A small-molecule ligand and the protein it binds are described below.
Small molecule (SMILES): CC(=O)N[C@H]1[C@H](O[C@H]2[C@H](O)[C@@H](NC(C)=O)CO[C@@H]2CO)O[C@H](CO)[C@@H](O)[C@@H]1O

Sequence of chain 1.D:
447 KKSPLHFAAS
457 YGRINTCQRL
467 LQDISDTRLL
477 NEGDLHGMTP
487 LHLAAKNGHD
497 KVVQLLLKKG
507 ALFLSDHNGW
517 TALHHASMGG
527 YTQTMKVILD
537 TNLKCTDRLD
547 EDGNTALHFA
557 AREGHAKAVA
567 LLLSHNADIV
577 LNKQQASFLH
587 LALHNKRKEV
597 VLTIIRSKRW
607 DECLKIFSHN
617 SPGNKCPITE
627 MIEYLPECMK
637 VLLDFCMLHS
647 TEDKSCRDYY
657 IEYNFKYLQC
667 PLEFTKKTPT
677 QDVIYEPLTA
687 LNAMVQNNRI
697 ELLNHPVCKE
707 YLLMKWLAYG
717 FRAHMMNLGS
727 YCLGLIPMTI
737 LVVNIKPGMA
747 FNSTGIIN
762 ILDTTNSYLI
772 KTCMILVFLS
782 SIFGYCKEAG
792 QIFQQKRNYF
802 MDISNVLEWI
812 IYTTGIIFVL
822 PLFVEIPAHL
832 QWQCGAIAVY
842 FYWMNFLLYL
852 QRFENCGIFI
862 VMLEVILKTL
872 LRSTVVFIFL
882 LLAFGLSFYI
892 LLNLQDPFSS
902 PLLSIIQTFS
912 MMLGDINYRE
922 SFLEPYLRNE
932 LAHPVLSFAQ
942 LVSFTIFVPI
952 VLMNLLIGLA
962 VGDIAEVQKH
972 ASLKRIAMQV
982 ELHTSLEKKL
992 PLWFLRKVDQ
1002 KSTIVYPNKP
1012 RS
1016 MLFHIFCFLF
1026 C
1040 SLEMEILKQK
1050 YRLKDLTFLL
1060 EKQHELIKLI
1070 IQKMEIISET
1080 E

Binding-site contacts:
Ligand atom C1 contacts residue THR750 of chain 1.D at 3.1 Å.
Ligand atom O5 contacts residue LEU763 of chain 1.D at 4.1 Å.
Ligand atom C5 contacts residue LEU763 of chain 1.D at 3.2 Å (hydrophobic).
Ligand atom C8 contacts residue LEU763 of chain 1.D at 3.2 Å (hydrophobic).
Ligand atom O6 contacts residue ILE753 of chain 1.D at 3.2 Å.
Ligand atom C7 contacts residue ASN748 of chain 1.D at 2.9 Å.
Ligand atom C4 contacts residue LEU763 of chain 1.D at 4.3 Å (hydrophobic).
Ligand atom O6 contacts residue LEU763 of chain 1.D at 4.0 Å.
Ligand atom C6 contacts residue LEU763 of chain 1.D at 3.0 Å (hydrophobic).
Ligand atom C5 contacts residue ASN748 of chain 1.D at 3.9 Å.
Ligand atom N2 contacts residue LEU763 of chain 1.D at 3.2 Å.
Ligand atom O7 contacts residue LEU763 of chain 1.D at 4.1 Å.
Ligand atom O4 contacts residue LEU763 of chain 1.D at 4.2 Å.
Ligand atom N2 contacts residue ASN748 of chain 1.D at 3.0 Å (h-bond).
Ligand atom C2 contacts residue ASN748 of chain 1.D at 2.5 Å.
Ligand atom O5 contacts residue THR750 of chain 1.D at 3.4 Å (h-bond).
Ligand atom C7 contacts residue LEU763 of chain 1.D at 3.3 Å (hydrophobic).
Ligand atom C6 contacts residue ILE753 of chain 1.D at 3.5 Å (hydrophobic).
Ligand atom C1 contacts residue ASN748 of chain 1.D at 1.8 Å.
Ligand atom C8 contacts residue ILE762 of chain 1.D at 3.9 Å (hydrophobic).
Ligand atom C5 contacts residue THR750 of chain 1.D at 3.4 Å.
Ligand atom C3 contacts residue ASN748 of chain 1.D at 3.9 Å.
Ligand atom N2 contacts residue THR750 of chain 1.D at 4.4 Å.
Ligand atom C2 contacts residue THR750 of chain 1.D at 4.1 Å.
Ligand atom O5 contacts residue ILE753 of chain 1.D at 3.9 Å.
Ligand atom O7 contacts residue ASN748 of chain 1.D at 3.0 Å (h-bond).
Ligand atom C3 contacts residue THR750 of chain 1.D at 4.2 Å.
Ligand atom C6 contacts residue THR750 of chain 1.D at 4.4 Å.
Ligand atom C8 contacts residue ASN748 of chain 1.D at 3.8 Å.
Ligand atom O5 contacts residue ASN748 of chain 1.D at 2.6 Å (h-bond).
Ligand atom C4 contacts residue ASN748 of chain 1.D at 4.3 Å.
Ligand atom C4 contacts residue THR750 of chain 1.D at 4.4 Å.